The protein below binds the small molecule below.
Small molecule (SMILES): COc1ccc2c(c1)O[C@H](O)C(=O)N2O

Sequence of chain 2.A:
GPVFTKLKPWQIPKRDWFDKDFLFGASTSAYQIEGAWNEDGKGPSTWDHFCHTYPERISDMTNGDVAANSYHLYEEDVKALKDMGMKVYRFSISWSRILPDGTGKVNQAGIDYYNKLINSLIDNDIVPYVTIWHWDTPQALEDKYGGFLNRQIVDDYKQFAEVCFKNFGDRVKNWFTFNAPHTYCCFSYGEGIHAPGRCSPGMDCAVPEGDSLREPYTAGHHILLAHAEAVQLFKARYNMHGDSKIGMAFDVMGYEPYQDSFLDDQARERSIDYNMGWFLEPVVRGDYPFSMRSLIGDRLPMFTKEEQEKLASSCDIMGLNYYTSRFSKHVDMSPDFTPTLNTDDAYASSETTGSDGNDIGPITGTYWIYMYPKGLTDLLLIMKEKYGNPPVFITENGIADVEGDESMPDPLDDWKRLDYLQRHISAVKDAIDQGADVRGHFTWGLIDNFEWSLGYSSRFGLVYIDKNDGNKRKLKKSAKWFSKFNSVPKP

Binding-site contacts:
Ligand atom O3B contacts residue BGC1 of chain 2.B at 3.6 Å.
Ligand atom C5B contacts residue PHE243 of chain 2.A at 4.0 Å (hydrophobic).
Ligand atom C9B contacts residue PHE243 of chain 2.A at 4.1 Å (hydrophobic).
Ligand atom N3B contacts residue THR239 of chain 2.A at 3.0 Å (h-bond).
Ligand atom OHB contacts residue MET309 of chain 2.A at 3.8 Å.
Ligand atom C7B contacts residue PHE243 of chain 2.A at 3.7 Å (hydrophobic).
Ligand atom C1B contacts residue TRP424 of chain 2.A at 3.8 Å (hydrophobic).
Ligand atom C6B contacts residue PHE243 of chain 2.A at 3.8 Å (hydrophobic).
Ligand atom C1B contacts residue PHE243 of chain 2.A at 3.8 Å (hydrophobic).
Ligand atom C2B contacts residue TRP424 of chain 2.A at 3.7 Å (hydrophobic).
Ligand atom OHB contacts residue TRP424 of chain 2.A at 4.2 Å.
Ligand atom C4B contacts residue THR239 of chain 2.A at 4.0 Å.
Ligand atom C8B contacts residue TRP424 of chain 2.A at 3.7 Å (hydrophobic).
Ligand atom O1B contacts residue TRP424 of chain 2.A at 4.2 Å.
Ligand atom C3B contacts residue TRP424 of chain 2.A at 3.8 Å (hydrophobic).
Ligand atom C7B contacts residue TRP424 of chain 2.A at 3.6 Å (hydrophobic).
Ligand atom O7B contacts residue TRP424 of chain 2.A at 3.4 Å.
Ligand atom C1B contacts residue BGC1 of chain 2.B at 4.1 Å.
Ligand atom O1B contacts residue BGC1 of chain 2.B at 3.0 Å (h-bond).
Ligand atom C3B contacts residue BGC1 of chain 2.B at 3.5 Å.
Ligand atom C6B contacts residue TRP424 of chain 2.A at 3.5 Å (hydrophobic).
Ligand atom C9B contacts residue TRP424 of chain 2.A at 4.2 Å (hydrophobic).
Ligand atom OHB contacts residue ASP307 of chain 2.A at 4.2 Å.
Ligand atom O7B contacts residue PHE243 of chain 2.A at 4.2 Å.
Ligand atom C4B contacts residue PHE243 of chain 2.A at 4.0 Å (hydrophobic).
Ligand atom C3B contacts residue THR239 of chain 2.A at 3.7 Å.
Ligand atom N3B contacts residue TRP424 of chain 2.A at 4.2 Å.
Ligand atom C9B contacts residue TYR423 of chain 2.A at 3.7 Å (hydrophobic).
Ligand atom C5B contacts residue TRP424 of chain 2.A at 3.6 Å (hydrophobic).
Ligand atom C2B contacts residue BGC1 of chain 2.B at 2.4 Å.
Ligand atom O7B contacts residue TYR423 of chain 2.A at 3.6 Å.
Ligand atom C4B contacts residue TRP424 of chain 2.A at 3.8 Å (hydrophobic).
Ligand atom O3B contacts residue THR239 of chain 2.A at 3.4 Å (h-bond).
Ligand atom O1A contacts residue TRP191 of chain 2.A at 4.1 Å.
Ligand atom C5B contacts residue MET309 of chain 2.A at 4.0 Å (hydrophobic).
Ligand atom O3B contacts residue ASP307 of chain 2.A at 3.2 Å.
Ligand atom C8B contacts residue PHE243 of chain 2.A at 3.6 Å (hydrophobic).
Ligand atom O1B contacts residue THR239 of chain 2.A at 4.0 Å.
Ligand atom OHB contacts residue THR239 of chain 2.A at 3.2 Å (h-bond).
Ligand atom O1A contacts residue BGC1 of chain 2.B at 1.4 Å.